This small molecule binds to this protein.
Small molecule (SMILES): CC(=O)N[C@@H]1[C@@H](O)[C@H](O)[C@@H](CO)O[C@H]1O

Binding-site contacts:
Ligand atom N2 contacts residue ASN301 of chain 1.I at 2.9 Å (h-bond).
Ligand atom C1 contacts residue ASN301 of chain 1.I at 1.4 Å.
Ligand atom C2 contacts residue ASN301 of chain 1.I at 2.5 Å.
Ligand atom C1 contacts residue TRP357 of chain 1.I at 4.3 Å (hydrophobic).
Ligand atom C8 contacts residue ASN301 of chain 1.I at 4.3 Å.
Ligand atom C5 contacts residue ASN301 of chain 1.I at 3.7 Å.
Ligand atom C3 contacts residue ASN301 of chain 1.I at 3.8 Å.
Ligand atom C8 contacts residue LYS297 of chain 1.I at 3.9 Å.
Ligand atom C4 contacts residue ASN301 of chain 1.I at 4.2 Å.
Ligand atom C7 contacts residue LYS297 of chain 1.I at 4.5 Å.
Ligand atom O5 contacts residue ASN301 of chain 1.I at 2.4 Å (h-bond).
Ligand atom O7 contacts residue ASN301 of chain 1.I at 3.1 Å (h-bond).
Ligand atom O7 contacts residue LYS297 of chain 1.I at 4.1 Å.
Ligand atom C7 contacts residue ASN301 of chain 1.I at 3.2 Å.

Sequence of chain 1.I:
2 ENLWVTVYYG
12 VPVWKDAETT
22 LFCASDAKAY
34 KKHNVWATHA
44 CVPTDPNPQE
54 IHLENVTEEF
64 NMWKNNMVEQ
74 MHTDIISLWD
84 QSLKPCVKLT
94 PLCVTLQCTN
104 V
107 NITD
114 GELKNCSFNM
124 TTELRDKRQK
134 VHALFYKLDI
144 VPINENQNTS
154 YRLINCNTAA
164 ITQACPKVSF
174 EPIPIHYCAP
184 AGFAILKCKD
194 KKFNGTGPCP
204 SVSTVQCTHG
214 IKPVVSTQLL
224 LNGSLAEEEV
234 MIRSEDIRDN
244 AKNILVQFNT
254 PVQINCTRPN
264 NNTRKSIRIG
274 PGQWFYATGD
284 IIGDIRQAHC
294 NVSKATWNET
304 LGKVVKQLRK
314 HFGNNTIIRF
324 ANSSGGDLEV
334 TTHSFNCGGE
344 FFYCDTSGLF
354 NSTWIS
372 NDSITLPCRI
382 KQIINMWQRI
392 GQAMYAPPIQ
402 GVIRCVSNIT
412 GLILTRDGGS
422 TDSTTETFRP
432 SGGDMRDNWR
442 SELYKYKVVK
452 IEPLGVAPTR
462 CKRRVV